A small-molecule ligand and the protein it binds are described below.
Small molecule (SMILES): CC(=O)N[C@H]1[C@H](O[C@H]2[C@H](O)[C@@H](NC(C)=O)CO[C@@H]2CO)O[C@H](CO)[C@@H](O)[C@@H]1O

Sequence of chain 1.A:
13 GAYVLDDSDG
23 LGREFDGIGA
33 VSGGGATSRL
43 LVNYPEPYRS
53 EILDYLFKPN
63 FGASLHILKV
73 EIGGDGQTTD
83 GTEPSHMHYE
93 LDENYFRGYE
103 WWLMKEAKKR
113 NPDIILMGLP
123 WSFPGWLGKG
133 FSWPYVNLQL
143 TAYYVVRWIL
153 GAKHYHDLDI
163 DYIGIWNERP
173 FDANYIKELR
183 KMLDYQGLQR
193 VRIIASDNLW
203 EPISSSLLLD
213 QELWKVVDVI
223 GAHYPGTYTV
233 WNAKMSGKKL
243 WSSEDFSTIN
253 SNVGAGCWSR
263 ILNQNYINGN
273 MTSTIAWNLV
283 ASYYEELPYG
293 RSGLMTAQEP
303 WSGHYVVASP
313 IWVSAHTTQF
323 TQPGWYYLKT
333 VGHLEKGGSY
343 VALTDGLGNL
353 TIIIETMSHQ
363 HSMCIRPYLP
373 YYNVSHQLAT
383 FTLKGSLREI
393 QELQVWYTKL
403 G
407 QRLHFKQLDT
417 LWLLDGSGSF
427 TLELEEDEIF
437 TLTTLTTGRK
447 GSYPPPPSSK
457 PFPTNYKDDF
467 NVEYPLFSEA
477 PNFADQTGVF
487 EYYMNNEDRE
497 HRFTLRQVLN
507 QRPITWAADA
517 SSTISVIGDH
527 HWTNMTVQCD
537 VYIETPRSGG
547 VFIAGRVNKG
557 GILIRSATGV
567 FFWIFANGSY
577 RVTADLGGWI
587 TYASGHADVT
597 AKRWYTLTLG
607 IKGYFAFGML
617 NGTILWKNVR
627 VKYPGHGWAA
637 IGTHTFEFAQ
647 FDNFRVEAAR

Binding-site contacts:
Ligand atom O5 contacts residue LYS608 of chain 1.A at 3.6 Å.
Ligand atom C8 contacts residue TYR610 of chain 1.A at 4.0 Å (hydrophobic).
Ligand atom C8 contacts residue THR529 of chain 1.A at 3.7 Å.
Ligand atom O3 contacts residue TYR629 of chain 1.A at 4.4 Å.
Ligand atom O7 contacts residue THR529 of chain 1.A at 4.5 Å.
Ligand atom C5 contacts residue ASN530 of chain 1.A at 3.6 Å.
Ligand atom C7 contacts residue ASN530 of chain 1.A at 3.4 Å.
Ligand atom C3 contacts residue TYR629 of chain 1.A at 3.5 Å (hydrophobic).
Ligand atom C1 contacts residue TYR629 of chain 1.A at 4.1 Å (hydrophobic).
Ligand atom O6 contacts residue LYS608 of chain 1.A at 3.5 Å.
Ligand atom N2 contacts residue THR529 of chain 1.A at 3.7 Å.
Ligand atom O7 contacts residue ALA655 of chain 1.A at 3.5 Å.
Ligand atom C7 contacts residue THR529 of chain 1.A at 3.8 Å.
Ligand atom C5 contacts residue LYS608 of chain 1.A at 4.5 Å.
Ligand atom C6 contacts residue LYS608 of chain 1.A at 4.2 Å.
Ligand atom C1 contacts residue ASN530 of chain 1.A at 1.4 Å.
Ligand atom C4 contacts residue TYR629 of chain 1.A at 4.0 Å (hydrophobic).
Ligand atom N2 contacts residue TYR629 of chain 1.A at 4.4 Å.
Ligand atom C5 contacts residue GLY609 of chain 1.A at 4.0 Å.
Ligand atom O5 contacts residue ASN530 of chain 1.A at 2.4 Å (h-bond).
Ligand atom N2 contacts residue ASN530 of chain 1.A at 3.0 Å (h-bond).
Ligand atom O7 contacts residue ASN530 of chain 1.A at 3.2 Å (h-bond).
Ligand atom O4 contacts residue TYR629 of chain 1.A at 4.0 Å.
Ligand atom C8 contacts residue ARG656 of chain 1.A at 3.3 Å.
Ligand atom O5 contacts residue TYR629 of chain 1.A at 4.5 Å.
Ligand atom C3 contacts residue ASN530 of chain 1.A at 3.8 Å.
Ligand atom C1 contacts residue LYS608 of chain 1.A at 4.5 Å.
Ligand atom C4 contacts residue ASN530 of chain 1.A at 4.2 Å.
Ligand atom C6 contacts residue GLY609 of chain 1.A at 3.8 Å.
Ligand atom O7 contacts residue TYR629 of chain 1.A at 4.0 Å.
Ligand atom O5 contacts residue GLY609 of chain 1.A at 3.8 Å.
Ligand atom C7 contacts residue ALA655 of chain 1.A at 4.4 Å (hydrophobic).
Ligand atom C2 contacts residue TYR629 of chain 1.A at 4.2 Å (hydrophobic).
Ligand atom C8 contacts residue ALA655 of chain 1.A at 4.5 Å (hydrophobic).
Ligand atom C1 contacts residue GLY609 of chain 1.A at 4.3 Å.
Ligand atom C2 contacts residue ASN530 of chain 1.A at 2.5 Å.
Ligand atom C5 contacts residue TYR629 of chain 1.A at 3.9 Å (hydrophobic).